Sequence of chain 25.A:
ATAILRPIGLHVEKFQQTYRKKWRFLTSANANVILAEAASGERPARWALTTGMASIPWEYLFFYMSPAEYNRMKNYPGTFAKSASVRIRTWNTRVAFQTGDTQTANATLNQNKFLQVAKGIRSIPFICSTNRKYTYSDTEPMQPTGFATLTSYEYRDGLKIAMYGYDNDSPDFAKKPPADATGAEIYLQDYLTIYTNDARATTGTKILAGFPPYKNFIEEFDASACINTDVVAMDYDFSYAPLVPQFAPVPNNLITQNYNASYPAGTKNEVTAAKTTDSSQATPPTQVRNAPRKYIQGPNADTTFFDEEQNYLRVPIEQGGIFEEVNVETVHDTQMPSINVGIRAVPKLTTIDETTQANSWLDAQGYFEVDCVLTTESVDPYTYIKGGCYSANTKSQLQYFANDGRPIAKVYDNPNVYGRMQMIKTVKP

Sequence of chain 23.A:
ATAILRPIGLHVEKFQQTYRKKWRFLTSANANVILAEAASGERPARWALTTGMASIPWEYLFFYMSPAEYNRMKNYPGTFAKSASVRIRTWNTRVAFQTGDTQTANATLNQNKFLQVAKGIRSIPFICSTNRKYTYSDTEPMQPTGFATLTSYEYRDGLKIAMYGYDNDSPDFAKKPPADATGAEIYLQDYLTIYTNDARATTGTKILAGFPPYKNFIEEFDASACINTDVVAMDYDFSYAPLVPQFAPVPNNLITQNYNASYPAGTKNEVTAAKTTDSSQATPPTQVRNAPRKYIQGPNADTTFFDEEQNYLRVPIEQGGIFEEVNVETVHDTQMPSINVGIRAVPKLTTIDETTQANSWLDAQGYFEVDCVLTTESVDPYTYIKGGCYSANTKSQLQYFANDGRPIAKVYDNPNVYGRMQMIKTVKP

Binding-site contacts:
Ligand atom N4 contacts residue ASN380 of chain 23.A at 3.1 Å (h-bond).
Ligand atom O6 contacts residue DC1 of chain 23.C at 2.9 Å (h-bond).
Ligand atom N2 contacts residue PRO171 of chain 25.A at 2.9 Å (h-bond).
Ligand atom N4 contacts residue ILE172 of chain 25.A at 3.7 Å.
Ligand atom N4 contacts residue LEU169 of chain 25.A at 3.9 Å.
Ligand atom O5' contacts residue ARG184 of chain 22.A at 2.3 Å (salt-bridge).
Ligand atom OP1 contacts residue ARG251 of chain 22.A at 3.4 Å (salt-bridge).
Ligand atom C5 contacts residue LYS186 of chain 22.A at 3.6 Å.
Ligand atom N4 contacts residue LYS379 of chain 23.A at 3.0 Å (salt-bridge).
Ligand atom O4' contacts residue ASP535 of chain 22.A at 3.7 Å.
Ligand atom P contacts residue ARG184 of chain 22.A at 2.8 Å.
Ligand atom N1 contacts residue DC1 of chain 23.C at 2.9 Å (h-bond).
Ligand atom C4 contacts residue LYS186 of chain 22.A at 3.6 Å.
Ligand atom N3 contacts residue LYS186 of chain 22.A at 3.5 Å.
Ligand atom C5' contacts residue ARG184 of chain 22.A at 3.4 Å.
Ligand atom C2 contacts residue DC1 of chain 23.C at 3.5 Å.
Ligand atom C6 contacts residue LYS186 of chain 22.A at 3.7 Å.
Ligand atom N1 contacts residue PRO171 of chain 25.A at 3.8 Å.
Ligand atom N1 contacts residue ARG170 of chain 25.A at 2.5 Å (salt-bridge).
Ligand atom C4' contacts residue ARG251 of chain 22.A at 3.8 Å.
Ligand atom C6 contacts residue DC1 of chain 23.C at 3.5 Å.
Ligand atom O2 contacts residue LYS185 of chain 22.A at 3.7 Å.
Ligand atom C4 contacts residue ILE172 of chain 25.A at 3.5 Å (hydrophobic).
Ligand atom O3' contacts residue ARG184 of chain 22.A at 3.1 Å (salt-bridge).
Ligand atom C6 contacts residue ARG170 of chain 25.A at 1.9 Å.
Ligand atom OP1 contacts residue ARG184 of chain 22.A at 2.5 Å (salt-bridge).
Ligand atom C5 contacts residue ARG170 of chain 25.A at 3.1 Å.
Ligand atom N2 contacts residue ILE172 of chain 25.A at 3.6 Å.
Ligand atom N3 contacts residue ILE172 of chain 25.A at 3.5 Å.
Ligand atom C2 contacts residue ARG170 of chain 25.A at 3.9 Å.
Ligand atom N4 contacts residue LYS186 of chain 22.A at 3.9 Å.
Ligand atom N2 contacts residue DC1 of chain 23.C at 2.8 Å (h-bond).
Ligand atom C4' contacts residue ARG184 of chain 22.A at 3.4 Å.
Ligand atom N7 contacts residue ARG170 of chain 25.A at 3.8 Å.
Ligand atom C2 contacts residue ILE172 of chain 25.A at 3.8 Å (hydrophobic).
Ligand atom C4 contacts residue LYS379 of chain 23.A at 3.9 Å.
Ligand atom C5' contacts residue ARG251 of chain 22.A at 3.8 Å.
Ligand atom C2 contacts residue PRO171 of chain 25.A at 3.6 Å (hydrophobic).
Ligand atom O2 contacts residue ARG184 of chain 22.A at 3.7 Å.
Ligand atom O6 contacts residue ARG170 of chain 25.A at 0.9 Å (salt-bridge).

The small molecule below binds the protein below.
Small molecule (SMILES): N=c1ccn([C@H]2C[C@H](O[P](=O)(O)OC[C@H]3O[C@@H](n4cnc5c(=O)nc(N)[nH]c54)C[C@@H]3O)[C@@H](COP(=O)=O)O2)c(=O)[nH]1

Sequence of chain 22.A:
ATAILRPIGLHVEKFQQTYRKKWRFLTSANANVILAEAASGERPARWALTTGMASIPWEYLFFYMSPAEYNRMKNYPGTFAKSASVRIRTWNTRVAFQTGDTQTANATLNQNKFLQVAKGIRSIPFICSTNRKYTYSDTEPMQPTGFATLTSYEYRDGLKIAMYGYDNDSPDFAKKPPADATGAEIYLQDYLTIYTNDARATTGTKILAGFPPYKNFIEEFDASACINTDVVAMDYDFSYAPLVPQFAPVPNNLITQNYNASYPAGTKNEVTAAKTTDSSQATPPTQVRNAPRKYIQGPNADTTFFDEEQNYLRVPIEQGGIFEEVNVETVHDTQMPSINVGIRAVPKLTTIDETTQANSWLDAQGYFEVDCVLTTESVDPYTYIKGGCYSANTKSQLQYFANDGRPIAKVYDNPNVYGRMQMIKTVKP